This small molecule binds to this protein.
Small molecule (SMILES): COc1ccc2c(c1)cc(C(=O)NS(=O)(=O)c1ccc(C)cc1)n2CC(=O)O

Sequence of chain 1.A:
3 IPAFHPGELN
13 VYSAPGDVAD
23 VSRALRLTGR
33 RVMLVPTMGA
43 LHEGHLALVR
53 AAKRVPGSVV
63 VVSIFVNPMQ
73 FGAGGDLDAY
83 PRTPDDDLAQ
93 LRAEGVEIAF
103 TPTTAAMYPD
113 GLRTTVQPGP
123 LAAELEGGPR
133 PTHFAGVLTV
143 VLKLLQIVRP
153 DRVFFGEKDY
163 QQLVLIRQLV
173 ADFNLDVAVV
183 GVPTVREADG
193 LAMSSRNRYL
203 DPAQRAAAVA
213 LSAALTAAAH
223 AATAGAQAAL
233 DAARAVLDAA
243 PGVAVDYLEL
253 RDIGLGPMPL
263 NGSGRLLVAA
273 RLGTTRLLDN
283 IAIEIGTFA

Sequence of chain 1.B:
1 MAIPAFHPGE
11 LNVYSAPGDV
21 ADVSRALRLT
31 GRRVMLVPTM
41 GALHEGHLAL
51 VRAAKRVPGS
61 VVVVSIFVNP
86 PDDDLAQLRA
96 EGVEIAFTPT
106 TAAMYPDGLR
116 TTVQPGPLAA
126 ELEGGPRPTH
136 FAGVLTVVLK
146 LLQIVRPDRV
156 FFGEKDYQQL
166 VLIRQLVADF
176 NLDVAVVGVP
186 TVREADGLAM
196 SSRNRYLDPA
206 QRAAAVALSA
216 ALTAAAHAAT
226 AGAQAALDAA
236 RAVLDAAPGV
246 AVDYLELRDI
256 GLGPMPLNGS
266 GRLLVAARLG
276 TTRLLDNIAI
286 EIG

Binding-site contacts:
Ligand atom CAK contacts residue THR117 of chain 1.A at 3.9 Å.
Ligand atom CAV contacts residue PRO133 of chain 1.A at 3.5 Å (hydrophobic).
Ligand atom OAF contacts residue GLN119 of chain 1.B at 2.4 Å (h-bond).
Ligand atom CAO contacts residue THR134 of chain 1.A at 4.0 Å.
Ligand atom CAB contacts residue MET71 of chain 1.A at 3.5 Å (hydrophobic).
Ligand atom CAY contacts residue PRO133 of chain 1.A at 4.2 Å (hydrophobic).
Ligand atom CAL contacts residue PRO133 of chain 1.A at 3.7 Å (hydrophobic).
Ligand atom CAA contacts residue PRO133 of chain 1.A at 3.8 Å (hydrophobic).
Ligand atom N contacts residue THR134 of chain 1.A at 3.6 Å.
Ligand atom CAZ contacts residue THR134 of chain 1.A at 4.1 Å.
Ligand atom CAW contacts residue EOH1 of chain 1.C at 4.2 Å.
Ligand atom OAF contacts residue EOH1 of chain 1.C at 3.5 Å.
Ligand atom CAT contacts residue THR134 of chain 1.A at 3.9 Å.
Ligand atom CAM contacts residue PRO133 of chain 1.A at 4.2 Å (hydrophobic).
Ligand atom CAJ contacts residue LEU114 of chain 1.A at 3.8 Å (hydrophobic).
Ligand atom CAB contacts residue LEU114 of chain 1.A at 3.9 Å (hydrophobic).
Ligand atom CAU contacts residue THR134 of chain 1.A at 4.0 Å.
Ligand atom CAK contacts residue GLN119 of chain 1.B at 3.7 Å.
Ligand atom SBB contacts residue EOH1 of chain 1.C at 4.2 Å.
Ligand atom CAN contacts residue PRO133 of chain 1.A at 3.6 Å (hydrophobic).
Ligand atom CAJ contacts residue THR134 of chain 1.A at 3.9 Å.
Ligand atom CAI contacts residue ALA137 of chain 1.A at 3.8 Å (hydrophobic).
Ligand atom CA contacts residue THR134 of chain 1.A at 4.1 Å.
Ligand atom NAQ contacts residue THR134 of chain 1.A at 4.1 Å.
Ligand atom CAH contacts residue THR134 of chain 1.A at 3.7 Å.
Ligand atom CAK contacts residue EOH1 of chain 1.C at 3.9 Å.
Ligand atom CAU contacts residue ALA137 of chain 1.A at 4.2 Å (hydrophobic).
Ligand atom CAB contacts residue GLY138 of chain 1.A at 3.5 Å.
Ligand atom CAB contacts residue THR134 of chain 1.A at 3.8 Å.
Ligand atom CAH contacts residue LEU114 of chain 1.A at 3.4 Å (hydrophobic).
Ligand atom CAW contacts residue GLN119 of chain 1.B at 4.2 Å.
Ligand atom CAY contacts residue THR134 of chain 1.A at 4.3 Å.
Ligand atom CAU contacts residue LEU114 of chain 1.A at 3.6 Å (hydrophobic).
Ligand atom CAI contacts residue THR117 of chain 1.A at 3.9 Å.
Ligand atom CAX contacts residue THR134 of chain 1.A at 3.6 Å.
Ligand atom CAI contacts residue LEU114 of chain 1.A at 4.2 Å (hydrophobic).
Ligand atom OAD contacts residue GLN119 of chain 1.B at 3.8 Å.
Ligand atom CAB contacts residue ALA137 of chain 1.A at 3.9 Å (hydrophobic).
Ligand atom SBB contacts residue GLN119 of chain 1.B at 3.8 Å.
Ligand atom OAR contacts residue PRO133 of chain 1.A at 3.7 Å.